Sequence of chain 3.QA:
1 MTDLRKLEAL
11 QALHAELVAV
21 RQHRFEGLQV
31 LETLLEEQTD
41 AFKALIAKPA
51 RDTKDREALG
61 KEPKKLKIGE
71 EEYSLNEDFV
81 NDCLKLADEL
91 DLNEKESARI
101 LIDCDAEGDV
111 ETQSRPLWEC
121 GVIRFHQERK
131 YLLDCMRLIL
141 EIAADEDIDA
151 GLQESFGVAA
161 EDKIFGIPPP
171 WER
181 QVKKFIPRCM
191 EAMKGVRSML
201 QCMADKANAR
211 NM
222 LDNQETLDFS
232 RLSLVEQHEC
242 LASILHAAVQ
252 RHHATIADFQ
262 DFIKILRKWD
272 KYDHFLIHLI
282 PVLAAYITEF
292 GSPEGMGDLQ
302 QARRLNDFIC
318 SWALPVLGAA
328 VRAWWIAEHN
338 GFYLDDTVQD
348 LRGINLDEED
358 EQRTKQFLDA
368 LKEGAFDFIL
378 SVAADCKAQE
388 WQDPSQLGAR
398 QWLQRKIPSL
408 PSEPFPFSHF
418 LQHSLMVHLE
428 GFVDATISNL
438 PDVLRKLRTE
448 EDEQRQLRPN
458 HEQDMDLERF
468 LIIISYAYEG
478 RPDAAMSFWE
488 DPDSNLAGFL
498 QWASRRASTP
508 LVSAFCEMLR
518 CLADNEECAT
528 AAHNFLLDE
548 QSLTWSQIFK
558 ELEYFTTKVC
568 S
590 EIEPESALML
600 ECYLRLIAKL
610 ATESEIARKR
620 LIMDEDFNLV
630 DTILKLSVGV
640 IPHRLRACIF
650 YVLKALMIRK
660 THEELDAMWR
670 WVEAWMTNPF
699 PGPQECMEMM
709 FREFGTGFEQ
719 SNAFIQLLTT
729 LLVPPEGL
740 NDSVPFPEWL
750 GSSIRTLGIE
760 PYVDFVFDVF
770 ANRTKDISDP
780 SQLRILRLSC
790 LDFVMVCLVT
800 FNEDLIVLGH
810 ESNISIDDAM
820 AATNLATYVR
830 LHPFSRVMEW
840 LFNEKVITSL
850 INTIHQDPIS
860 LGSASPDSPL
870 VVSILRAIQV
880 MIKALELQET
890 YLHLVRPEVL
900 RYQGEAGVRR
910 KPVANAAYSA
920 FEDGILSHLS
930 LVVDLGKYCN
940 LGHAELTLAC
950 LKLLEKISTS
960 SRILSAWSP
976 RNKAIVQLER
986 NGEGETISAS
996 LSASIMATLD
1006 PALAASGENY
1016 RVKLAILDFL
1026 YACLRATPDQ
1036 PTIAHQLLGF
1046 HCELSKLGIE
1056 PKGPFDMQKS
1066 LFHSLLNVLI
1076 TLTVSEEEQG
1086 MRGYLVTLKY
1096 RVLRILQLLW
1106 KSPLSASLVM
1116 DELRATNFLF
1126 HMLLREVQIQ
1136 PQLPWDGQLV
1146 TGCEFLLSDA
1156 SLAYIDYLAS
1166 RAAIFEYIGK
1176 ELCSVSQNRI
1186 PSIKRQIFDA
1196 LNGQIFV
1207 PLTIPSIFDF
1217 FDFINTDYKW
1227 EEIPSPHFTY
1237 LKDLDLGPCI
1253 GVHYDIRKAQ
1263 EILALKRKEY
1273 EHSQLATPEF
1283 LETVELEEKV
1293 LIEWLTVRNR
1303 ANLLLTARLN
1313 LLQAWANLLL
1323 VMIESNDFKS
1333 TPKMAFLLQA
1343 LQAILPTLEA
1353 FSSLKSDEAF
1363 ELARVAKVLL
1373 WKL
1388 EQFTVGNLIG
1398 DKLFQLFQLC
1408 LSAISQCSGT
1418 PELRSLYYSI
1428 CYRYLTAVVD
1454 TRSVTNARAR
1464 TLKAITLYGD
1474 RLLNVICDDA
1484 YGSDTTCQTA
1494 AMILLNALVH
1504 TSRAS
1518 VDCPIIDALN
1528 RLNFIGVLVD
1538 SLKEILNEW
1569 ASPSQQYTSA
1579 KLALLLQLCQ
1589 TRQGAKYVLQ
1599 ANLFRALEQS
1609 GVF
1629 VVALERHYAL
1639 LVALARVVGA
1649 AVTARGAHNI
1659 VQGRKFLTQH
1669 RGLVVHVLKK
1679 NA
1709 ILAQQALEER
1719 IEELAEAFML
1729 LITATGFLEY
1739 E

This protein binds this small molecule.
Small molecule (SMILES): CC[C@H](C)[C@H](N)C(=O)N[C@@H](CC(C)C)C(=O)N1CCC[C@H]1C(=O)N[C@@H](CCSC)C(=O)N[C@@H](Cc1ccc(O)cc1)C(=O)N[C@@H](CCCCN)C(=O)N[C@@H](CC(C)C)C(=O)N[C@@H](CO)C(=O)N1CCC[C@H]1C=O

Binding-site contacts:
Ligand atom CD2 contacts residue GLN1063 of chain 3.QA at 3.6 Å.
Ligand atom CD2 contacts residue THR1121 of chain 3.QA at 4.0 Å.
Ligand atom CA contacts residue GLN1063 of chain 3.QA at 4.3 Å.
Ligand atom CD1 contacts residue ASN1072 of chain 3.QA at 4.0 Å.
Ligand atom CB contacts residue GLN1063 of chain 3.QA at 4.5 Å.
Ligand atom CG2 contacts residue GLN1063 of chain 3.QA at 3.3 Å.
Ligand atom CZ contacts residue ASN1072 of chain 3.QA at 3.5 Å.
Ligand atom CD2 contacts residue THR1121 of chain 3.QA at 4.3 Å.
Ligand atom SD contacts residue ASN1072 of chain 3.QA at 3.7 Å.
Ligand atom O contacts residue HIS1126 of chain 3.QA at 3.3 Å (h-bond).
Ligand atom CE2 contacts residue ASN1072 of chain 3.QA at 4.4 Å.
Ligand atom OH contacts residue HIS1068 of chain 3.QA at 3.8 Å.
Ligand atom CD1 contacts residue GLN1063 of chain 3.QA at 3.8 Å.
Ligand atom CA contacts residue HIS1126 of chain 3.QA at 4.3 Å.
Ligand atom OH contacts residue ASN1072 of chain 3.QA at 3.1 Å (h-bond).
Ligand atom CG contacts residue HIS1126 of chain 3.QA at 4.3 Å.
Ligand atom CE1 contacts residue ASN1072 of chain 3.QA at 3.3 Å.
Ligand atom CG contacts residue ALA1120 of chain 3.QA at 4.4 Å (hydrophobic).
Ligand atom CG contacts residue GLN1063 of chain 3.QA at 4.3 Å.
Ligand atom CD2 contacts residue LEU1129 of chain 3.QA at 4.2 Å (hydrophobic).
Ligand atom C contacts residue HIS1126 of chain 3.QA at 4.0 Å.
Ligand atom CZ contacts residue GLN1063 of chain 3.QA at 4.1 Å.
Ligand atom C contacts residue GLN1063 of chain 3.QA at 3.9 Å.
Ligand atom CD2 contacts residue ALA1120 of chain 3.QA at 3.5 Å (hydrophobic).
Ligand atom CD1 contacts residue THR1121 of chain 3.QA at 3.0 Å.
Ligand atom CD1 contacts residue ASN1122 of chain 3.QA at 4.3 Å.
Ligand atom CD1 contacts residue ALA1120 of chain 3.QA at 4.3 Å (hydrophobic).
Ligand atom CG contacts residue ASN1072 of chain 3.QA at 4.2 Å.
Ligand atom O contacts residue THR1121 of chain 3.QA at 4.0 Å.
Ligand atom OH contacts residue GLN1063 of chain 3.QA at 3.7 Å.
Ligand atom C contacts residue VAL1202 of chain 3.QA at 4.2 Å (hydrophobic).
Ligand atom CD2 contacts residue HIS1126 of chain 3.QA at 3.4 Å.
Ligand atom O contacts residue GLN1063 of chain 3.QA at 2.9 Å (h-bond).
Ligand atom O contacts residue VAL1202 of chain 3.QA at 3.2 Å.
Ligand atom CD1 contacts residue PHE1125 of chain 3.QA at 3.6 Å (hydrophobic).
Ligand atom CE1 contacts residue THR1121 of chain 3.QA at 3.9 Å.
Ligand atom CG contacts residue THR1121 of chain 3.QA at 3.3 Å.
Ligand atom CB contacts residue THR1121 of chain 3.QA at 3.3 Å.
Ligand atom CE2 contacts residue GLN1063 of chain 3.QA at 3.3 Å.
Ligand atom CD2 contacts residue PHE1125 of chain 3.QA at 4.2 Å (hydrophobic).